The small molecule below binds the protein below.
Small molecule (SMILES): O=[N+]([O-])c1cccc2c(Br)n[nH]c12

Sequence of chain 1.B:
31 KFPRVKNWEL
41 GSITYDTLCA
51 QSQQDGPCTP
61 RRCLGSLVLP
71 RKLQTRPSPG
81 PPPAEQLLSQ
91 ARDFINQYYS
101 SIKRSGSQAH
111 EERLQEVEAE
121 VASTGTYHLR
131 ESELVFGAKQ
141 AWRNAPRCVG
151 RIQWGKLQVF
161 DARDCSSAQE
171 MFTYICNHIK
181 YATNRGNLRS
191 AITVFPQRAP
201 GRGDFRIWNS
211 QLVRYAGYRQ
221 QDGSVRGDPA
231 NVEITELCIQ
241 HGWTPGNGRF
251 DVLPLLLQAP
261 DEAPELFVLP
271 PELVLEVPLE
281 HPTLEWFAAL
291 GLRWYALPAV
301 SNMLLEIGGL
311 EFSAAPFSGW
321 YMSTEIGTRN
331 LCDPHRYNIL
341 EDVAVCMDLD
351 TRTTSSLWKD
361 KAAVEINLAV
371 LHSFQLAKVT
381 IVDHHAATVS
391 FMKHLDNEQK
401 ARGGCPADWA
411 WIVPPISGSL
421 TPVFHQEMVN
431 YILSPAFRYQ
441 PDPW

Sequence of chain 1.A:
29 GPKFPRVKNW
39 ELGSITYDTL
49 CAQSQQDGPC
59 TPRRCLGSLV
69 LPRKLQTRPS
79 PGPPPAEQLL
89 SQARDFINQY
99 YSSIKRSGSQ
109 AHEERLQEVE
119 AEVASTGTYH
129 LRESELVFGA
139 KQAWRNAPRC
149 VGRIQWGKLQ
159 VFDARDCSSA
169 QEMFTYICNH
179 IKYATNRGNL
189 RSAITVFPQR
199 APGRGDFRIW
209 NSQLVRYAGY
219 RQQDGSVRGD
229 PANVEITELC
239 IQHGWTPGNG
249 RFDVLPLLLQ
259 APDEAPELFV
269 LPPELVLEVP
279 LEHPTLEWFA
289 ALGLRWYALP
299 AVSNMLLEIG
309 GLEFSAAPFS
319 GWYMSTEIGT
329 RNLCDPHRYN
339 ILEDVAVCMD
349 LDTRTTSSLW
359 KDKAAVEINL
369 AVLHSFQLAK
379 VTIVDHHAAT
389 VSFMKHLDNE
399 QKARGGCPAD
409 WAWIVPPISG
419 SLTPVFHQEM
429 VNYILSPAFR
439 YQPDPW

Binding-site contacts:
Ligand atom C7 contacts residue TRP409 of chain 1.B at 4.0 Å (hydrophobic).
Ligand atom C5 contacts residue SER66 of chain 1.A at 3.4 Å.
Ligand atom N10 contacts residue VAL68 of chain 1.A at 3.9 Å.
Ligand atom N2 contacts residue PHE424 of chain 1.B at 3.4 Å.
Ligand atom C8 contacts residue VAL68 of chain 1.A at 3.9 Å (hydrophobic).
Ligand atom O12 contacts residue VAL68 of chain 1.A at 4.0 Å.
Ligand atom O11 contacts residue GLU427 of chain 1.B at 3.2 Å (salt-bridge).
Ligand atom C3 contacts residue ARG329 of chain 1.A at 3.9 Å.
Ligand atom C8 contacts residue PHE424 of chain 1.B at 3.7 Å (hydrophobic).
Ligand atom O11 contacts residue GLN426 of chain 1.B at 3.2 Å.
Ligand atom O12 contacts residue HIS425 of chain 1.B at 3.5 Å.
Ligand atom N10 contacts residue PHE424 of chain 1.B at 3.2 Å (h-bond).
Ligand atom O12 contacts residue PHE424 of chain 1.B at 3.5 Å (h-bond).
Ligand atom O12 contacts residue TRP38 of chain 1.B at 3.1 Å.
Ligand atom BR contacts residue PHE424 of chain 1.B at 3.8 Å.
Ligand atom C9 contacts residue PHE424 of chain 1.B at 4.0 Å (hydrophobic).
Ligand atom C6 contacts residue PHE424 of chain 1.B at 3.8 Å (hydrophobic).
Ligand atom C6 contacts residue TRP409 of chain 1.B at 3.3 Å (hydrophobic).
Ligand atom C6 contacts residue SER66 of chain 1.A at 3.0 Å.
Ligand atom N1 contacts residue PHE424 of chain 1.B at 3.8 Å.
Ligand atom BR contacts residue ARG329 of chain 1.A at 3.7 Å.
Ligand atom N1 contacts residue GOL1 of chain 1.J at 3.5 Å (h-bond).
Ligand atom O11 contacts residue TRP38 of chain 1.B at 4.0 Å.
Ligand atom N2 contacts residue GOL1 of chain 1.J at 3.1 Å (h-bond).
Ligand atom N2 contacts residue ARG329 of chain 1.A at 3.4 Å (salt-bridge).
Ligand atom N10 contacts residue HIS425 of chain 1.B at 3.9 Å.
Ligand atom BR contacts residue TRP411 of chain 1.A at 3.5 Å.
Ligand atom C3 contacts residue PHE424 of chain 1.B at 3.5 Å (hydrophobic).
Ligand atom C7 contacts residue SER66 of chain 1.A at 3.9 Å.
Ligand atom C4 contacts residue ALA410 of chain 1.A at 3.9 Å (hydrophobic).
Ligand atom C4 contacts residue TRP409 of chain 1.B at 3.7 Å (hydrophobic).
Ligand atom C4 contacts residue TRP411 of chain 1.A at 3.6 Å (hydrophobic).
Ligand atom O11 contacts residue SER66 of chain 1.A at 3.9 Å.
Ligand atom C7 contacts residue VAL68 of chain 1.A at 3.9 Å (hydrophobic).
Ligand atom O11 contacts residue HIS425 of chain 1.B at 3.8 Å.
Ligand atom C7 contacts residue PHE424 of chain 1.B at 3.3 Å (hydrophobic).
Ligand atom C5 contacts residue ALA410 of chain 1.A at 3.9 Å (hydrophobic).
Ligand atom C5 contacts residue TRP409 of chain 1.B at 3.5 Å (hydrophobic).
Ligand atom O11 contacts residue PHE424 of chain 1.B at 3.6 Å (h-bond).
Ligand atom N10 contacts residue TRP38 of chain 1.B at 3.9 Å.